Sequence of chain 26.D:
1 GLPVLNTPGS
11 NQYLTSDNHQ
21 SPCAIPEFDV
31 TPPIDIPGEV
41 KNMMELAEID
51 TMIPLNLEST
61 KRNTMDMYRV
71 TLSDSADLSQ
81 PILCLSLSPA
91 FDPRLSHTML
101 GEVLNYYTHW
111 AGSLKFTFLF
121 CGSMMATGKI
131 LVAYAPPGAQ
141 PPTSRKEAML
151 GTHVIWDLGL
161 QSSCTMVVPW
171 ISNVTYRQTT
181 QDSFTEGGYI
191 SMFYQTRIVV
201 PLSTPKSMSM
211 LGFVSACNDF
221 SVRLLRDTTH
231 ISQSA

Binding-site contacts:
Ligand atom C7 contacts residue VAL194 of chain 26.B at 3.6 Å (hydrophobic).
Ligand atom C7 contacts residue TYR157 of chain 26.B at 3.5 Å (hydrophobic).
Ligand atom O23 contacts residue PHE236 of chain 26.B at 3.3 Å.
Ligand atom N4 contacts residue ILE192 of chain 26.B at 3.6 Å.
Ligand atom C10 contacts residue PHE132 of chain 26.B at 3.7 Å (hydrophobic).
Ligand atom C8 contacts residue VAL194 of chain 26.B at 3.8 Å (hydrophobic).
Ligand atom C22 contacts residue PHE236 of chain 26.B at 3.3 Å (hydrophobic).
Ligand atom C19 contacts residue TYR110 of chain 26.B at 3.8 Å (hydrophobic).
Ligand atom C4 contacts residue ALA24 of chain 26.D at 3.9 Å (hydrophobic).
Ligand atom N4 contacts residue LEU239 of chain 26.B at 3.6 Å.
Ligand atom C20 contacts residue PHE236 of chain 26.B at 3.4 Å (hydrophobic).
Ligand atom C3 contacts residue PRO179 of chain 26.B at 3.6 Å (hydrophobic).
Ligand atom C11 contacts residue PHE132 of chain 26.B at 3.5 Å (hydrophobic).
Ligand atom C13 contacts residue ILE108 of chain 26.B at 3.6 Å (hydrophobic).
Ligand atom O23 contacts residue TYR110 of chain 26.B at 3.5 Å.
Ligand atom N3 contacts residue ILE192 of chain 26.B at 3.7 Å.
Ligand atom C22 contacts residue TYR110 of chain 26.B at 3.3 Å (hydrophobic).
Ligand atom O15 contacts residue MET130 of chain 26.B at 3.8 Å.
Ligand atom C18 contacts residue TYR110 of chain 26.B at 3.8 Å (hydrophobic).
Ligand atom C3 contacts residue ALA24 of chain 26.D at 3.6 Å (hydrophobic).
Ligand atom C1 contacts residue ILE181 of chain 26.B at 3.5 Å (hydrophobic).
Ligand atom C21 contacts residue TYR203 of chain 26.B at 3.7 Å (hydrophobic).
Ligand atom C13 contacts residue PHE236 of chain 26.B at 3.8 Å (hydrophobic).
Ligand atom C17 contacts residue MET130 of chain 26.B at 3.7 Å (hydrophobic).
Ligand atom C3 contacts residue TYR157 of chain 26.B at 3.4 Å (hydrophobic).
Ligand atom C12 contacts residue PHE236 of chain 26.B at 3.7 Å (hydrophobic).
Ligand atom C19 contacts residue PHE236 of chain 26.B at 3.6 Å (hydrophobic).
Ligand atom C10 contacts residue ILE108 of chain 26.B at 3.5 Å (hydrophobic).
Ligand atom C8 contacts residue TYR157 of chain 26.B at 3.4 Å (hydrophobic).
Ligand atom C25 contacts residue THR109 of chain 26.B at 3.2 Å.
Ligand atom C9 contacts residue VAL194 of chain 26.B at 3.8 Å (hydrophobic).
Ligand atom C7 contacts residue ILE25 of chain 26.D at 3.8 Å (hydrophobic).
Ligand atom C1 contacts residue ILE155 of chain 26.B at 3.8 Å (hydrophobic).
Ligand atom C4 contacts residue TYR157 of chain 26.B at 3.5 Å (hydrophobic).
Ligand atom O24 contacts residue THR109 of chain 26.B at 3.6 Å.
Ligand atom O24 contacts residue PHE236 of chain 26.B at 3.9 Å.
Ligand atom N3 contacts residue LEU239 of chain 26.B at 3.8 Å.
Ligand atom O24 contacts residue TYR110 of chain 26.B at 3.3 Å.
Ligand atom N6 contacts residue VAL194 of chain 26.B at 3.6 Å.
Ligand atom C16 contacts residue MET130 of chain 26.B at 3.8 Å (hydrophobic).

A protein and the small-molecule ligand that binds it are described below.
Small molecule (SMILES): CCOC(=O)c1ccc(OCCCC2CCN(c3ccc(C)nn3)CC2)cc1

Sequence of chain 26.B:
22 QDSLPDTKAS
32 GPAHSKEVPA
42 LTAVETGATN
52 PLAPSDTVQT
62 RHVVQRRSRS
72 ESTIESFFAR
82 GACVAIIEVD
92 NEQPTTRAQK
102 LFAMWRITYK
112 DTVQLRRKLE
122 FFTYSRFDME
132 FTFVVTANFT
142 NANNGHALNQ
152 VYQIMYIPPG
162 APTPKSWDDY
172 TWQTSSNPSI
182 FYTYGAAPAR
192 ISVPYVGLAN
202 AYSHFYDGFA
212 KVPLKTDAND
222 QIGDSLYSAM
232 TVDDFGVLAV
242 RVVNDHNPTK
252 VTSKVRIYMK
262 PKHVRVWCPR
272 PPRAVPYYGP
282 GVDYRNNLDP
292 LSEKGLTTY

Sequence of chain 27.D:
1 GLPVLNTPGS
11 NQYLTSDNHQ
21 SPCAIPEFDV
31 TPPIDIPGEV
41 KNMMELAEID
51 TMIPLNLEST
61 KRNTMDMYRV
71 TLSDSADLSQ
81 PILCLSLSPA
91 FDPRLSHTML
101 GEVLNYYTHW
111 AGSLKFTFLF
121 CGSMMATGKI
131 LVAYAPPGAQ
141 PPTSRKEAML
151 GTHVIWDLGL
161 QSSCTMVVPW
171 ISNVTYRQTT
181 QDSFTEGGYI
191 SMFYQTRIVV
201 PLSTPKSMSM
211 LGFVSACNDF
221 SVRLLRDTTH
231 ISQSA